Sequence of chain 2.B:
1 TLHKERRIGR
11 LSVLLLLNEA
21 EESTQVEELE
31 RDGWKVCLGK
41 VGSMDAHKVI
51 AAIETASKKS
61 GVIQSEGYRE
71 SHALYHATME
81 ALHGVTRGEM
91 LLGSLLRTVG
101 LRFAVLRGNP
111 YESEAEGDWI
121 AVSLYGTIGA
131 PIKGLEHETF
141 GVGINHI

The protein below binds the small molecule below.
Small molecule (SMILES): N[C@@H](Cc1c[nH]c[nH+]1)C(=O)O

Binding-site contacts:
Ligand atom ND1 contacts residue GLY129 of chain 2.C at 3.3 Å.
Ligand atom N contacts residue HIS72 of chain 2.B at 3.8 Å.
Ligand atom OXT contacts residue ARG97 of chain 2.C at 2.6 Å (salt-bridge).
Ligand atom CB contacts residue ARG97 of chain 2.C at 3.9 Å.
Ligand atom O contacts residue BA1 of chain 2.H at 2.7 Å.
Ligand atom O contacts residue ARG87 of chain 2.C at 2.7 Å (salt-bridge).
Ligand atom N contacts residue HIS137 of chain 2.C at 3.5 Å (h-bond).
Ligand atom CE1 contacts residue GLY129 of chain 2.C at 3.7 Å.
Ligand atom OXT contacts residue ARG87 of chain 2.C at 2.9 Å (salt-bridge).
Ligand atom C contacts residue ARG97 of chain 2.C at 3.5 Å.
Ligand atom C contacts residue ILE128 of chain 2.C at 3.9 Å (hydrophobic).
Ligand atom CD2 contacts residue GLY129 of chain 2.C at 3.6 Å.
Ligand atom CD2 contacts residue LEU96 of chain 2.C at 4.1 Å (hydrophobic).
Ligand atom ND1 contacts residue ALA130 of chain 2.C at 3.6 Å.
Ligand atom CD2 contacts residue TYR75 of chain 2.B at 3.4 Å (hydrophobic).
Ligand atom NE2 contacts residue ALA130 of chain 2.C at 3.1 Å (h-bond).
Ligand atom CG contacts residue GLY129 of chain 2.C at 3.4 Å.
Ligand atom OXT contacts residue ILE128 of chain 2.C at 3.1 Å.
Ligand atom CE1 contacts residue ALA130 of chain 2.C at 3.2 Å (hydrophobic).
Ligand atom N contacts residue BA1 of chain 2.H at 2.5 Å.
Ligand atom CG contacts residue ALA130 of chain 2.C at 3.9 Å (hydrophobic).
Ligand atom CA contacts residue BA1 of chain 2.H at 3.4 Å.
Ligand atom CA contacts residue TYR75 of chain 2.B at 3.5 Å (hydrophobic).
Ligand atom NE2 contacts residue GLY129 of chain 2.C at 3.7 Å.
Ligand atom CG contacts residue TYR68 of chain 2.B at 3.9 Å (hydrophobic).
Ligand atom O contacts residue HIS137 of chain 2.C at 3.7 Å.
Ligand atom ND1 contacts residue TYR68 of chain 2.B at 2.7 Å (h-bond).
Ligand atom CG contacts residue TYR75 of chain 2.B at 3.9 Å (hydrophobic).
Ligand atom CE1 contacts residue TYR68 of chain 2.B at 3.3 Å (hydrophobic).
Ligand atom O contacts residue HIS76 of chain 2.B at 3.6 Å.
Ligand atom N contacts residue HIS76 of chain 2.B at 3.9 Å.
Ligand atom CD2 contacts residue ARG97 of chain 2.C at 3.9 Å.
Ligand atom O contacts residue ARG97 of chain 2.C at 4.0 Å.
Ligand atom NE2 contacts residue TYR75 of chain 2.B at 3.7 Å.
Ligand atom C contacts residue ARG87 of chain 2.C at 3.3 Å.
Ligand atom N contacts residue TYR68 of chain 2.B at 3.1 Å (h-bond).
Ligand atom CB contacts residue TYR75 of chain 2.B at 3.7 Å (hydrophobic).
Ligand atom C contacts residue BA1 of chain 2.H at 3.4 Å.
Ligand atom CD2 contacts residue ALA130 of chain 2.C at 3.6 Å (hydrophobic).
Ligand atom CB contacts residue GLY129 of chain 2.C at 3.7 Å.

Sequence of chain 2.C:
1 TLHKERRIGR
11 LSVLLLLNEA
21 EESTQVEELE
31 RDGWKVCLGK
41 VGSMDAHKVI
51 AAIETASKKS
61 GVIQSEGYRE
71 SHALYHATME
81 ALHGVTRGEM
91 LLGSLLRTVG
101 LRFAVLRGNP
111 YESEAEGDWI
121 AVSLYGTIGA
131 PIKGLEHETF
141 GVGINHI